Binding-site contacts:
Ligand atom O6 contacts residue ASN78 of chain 1.A at 4.5 Å.
Ligand atom O7 contacts residue ASN78 of chain 1.A at 3.4 Å (h-bond).
Ligand atom C3 contacts residue ASN78 of chain 1.A at 3.8 Å.
Ligand atom N2 contacts residue ASN78 of chain 1.A at 3.0 Å (h-bond).
Ligand atom C7 contacts residue ASN78 of chain 1.A at 3.4 Å.
Ligand atom C1 contacts residue ASN78 of chain 1.A at 1.4 Å.
Ligand atom C7 contacts residue THR76 of chain 1.A at 4.0 Å.
Ligand atom C5 contacts residue ASN78 of chain 1.A at 3.6 Å.
Ligand atom O5 contacts residue ASN78 of chain 1.A at 2.3 Å (h-bond).
Ligand atom C2 contacts residue ASN78 of chain 1.A at 2.4 Å.
Ligand atom O7 contacts residue THR76 of chain 1.A at 3.5 Å.
Ligand atom C4 contacts residue ASN78 of chain 1.A at 4.2 Å.
Ligand atom C8 contacts residue THR76 of chain 1.A at 3.7 Å.

Sequence of chain 1.A:
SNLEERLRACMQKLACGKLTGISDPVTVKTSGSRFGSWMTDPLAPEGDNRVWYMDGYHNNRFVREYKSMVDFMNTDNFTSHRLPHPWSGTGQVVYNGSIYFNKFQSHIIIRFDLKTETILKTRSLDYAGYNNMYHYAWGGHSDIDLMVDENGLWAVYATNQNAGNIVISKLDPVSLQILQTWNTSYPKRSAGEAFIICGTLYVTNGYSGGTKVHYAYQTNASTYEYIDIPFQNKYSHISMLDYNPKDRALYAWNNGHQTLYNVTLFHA

A small-molecule ligand and the protein it binds are described below.
Small molecule (SMILES): CC(=O)N[C@@H]1[C@@H](O)[C@H](O)[C@@H](CO)O[C@H]1O